Binding-site contacts:
Ligand atom C27 contacts residue LEU50 of chain 1.A at 3.4 Å (hydrophobic).
Ligand atom C3 contacts residue TYR218 of chain 1.A at 3.5 Å (hydrophobic).
Ligand atom O4 contacts residue GLN93 of chain 1.A at 3.4 Å (h-bond).
Ligand atom N4 contacts residue GLY250 of chain 1.A at 3.3 Å (h-bond).
Ligand atom C8 contacts residue ASP52 of chain 1.A at 3.4 Å.
Ligand atom O6 contacts residue THR252 of chain 1.A at 3.3 Å (h-bond).
Ligand atom O3 contacts residue ASP52 of chain 1.A at 2.7 Å (salt-bridge).
Ligand atom C32 contacts residue SER249 of chain 1.A at 3.5 Å.
Ligand atom C34 contacts residue GLY31 of chain 1.A at 3.5 Å.
Ligand atom C15 contacts residue GLN93 of chain 1.A at 3.5 Å.
Ligand atom O6 contacts residue ASN253 of chain 1.A at 3.0 Å (h-bond).
Ligand atom N4 contacts residue THR252 of chain 1.A at 3.4 Å (h-bond).
Ligand atom O4 contacts residue THR252 of chain 1.A at 3.1 Å (h-bond).
Ligand atom C2 contacts residue ASP248 of chain 1.A at 3.5 Å.
Ligand atom O2 contacts residue THR92 of chain 1.A at 3.2 Å.
Ligand atom C10 contacts residue GLY250 of chain 1.A at 3.1 Å.
Ligand atom O3 contacts residue TYR91 of chain 1.A at 3.5 Å.
Ligand atom O5 contacts residue ARG255 of chain 1.A at 3.3 Å.
Ligand atom C25 contacts residue GLN93 of chain 1.A at 3.1 Å.
Ligand atom N2 contacts residue GLY250 of chain 1.A at 3.0 Å (h-bond).
Ligand atom C35 contacts residue THR252 of chain 1.A at 3.2 Å.
Ligand atom C12 contacts residue GLN93 of chain 1.A at 3.4 Å.
Ligand atom C1 contacts residue ASP248 of chain 1.A at 3.3 Å.
Ligand atom C34 contacts residue GLY33 of chain 1.A at 3.5 Å.
Ligand atom C35 contacts residue GLY33 of chain 1.A at 3.3 Å.
Ligand atom C28 contacts residue LEU50 of chain 1.A at 3.2 Å (hydrophobic).
Ligand atom O3 contacts residue GLY54 of chain 1.A at 3.3 Å (h-bond).
Ligand atom C4 contacts residue ASP248 of chain 1.A at 3.3 Å.
Ligand atom N1 contacts residue GLY54 of chain 1.A at 3.1 Å (h-bond).
Ligand atom C18 contacts residue GLN32 of chain 1.A at 3.5 Å.
Ligand atom C35 contacts residue GLY31 of chain 1.A at 3.4 Å.
Ligand atom O5 contacts residue SER345 of chain 1.A at 3.4 Å (h-bond).
Ligand atom C3 contacts residue ILE246 of chain 1.A at 3.4 Å (hydrophobic).
Ligand atom O2 contacts residue GLN93 of chain 1.A at 3.1 Å (h-bond).
Ligand atom O5 contacts residue ASN253 of chain 1.A at 3.4 Å (h-bond).
Ligand atom C25 contacts residue PHE128 of chain 1.A at 3.5 Å (hydrophobic).
Ligand atom N1 contacts residue ASP248 of chain 1.A at 2.7 Å (salt-bridge).
Ligand atom C30 contacts residue THR252 of chain 1.A at 3.3 Å.
Ligand atom C15 contacts residue THR252 of chain 1.A at 3.1 Å.
Ligand atom C24 contacts residue GLN93 of chain 1.A at 3.2 Å.

This small molecule binds to this protein.
Small molecule (SMILES): C[C@@H](NC(=O)c1cc(C(=O)N[C@@H](Cc2ccccc2)[C@H](O)CNC2CC2)cc(N(C)S(C)(=O)=O)c1)c1ccccc1

Sequence of chain 1.A:
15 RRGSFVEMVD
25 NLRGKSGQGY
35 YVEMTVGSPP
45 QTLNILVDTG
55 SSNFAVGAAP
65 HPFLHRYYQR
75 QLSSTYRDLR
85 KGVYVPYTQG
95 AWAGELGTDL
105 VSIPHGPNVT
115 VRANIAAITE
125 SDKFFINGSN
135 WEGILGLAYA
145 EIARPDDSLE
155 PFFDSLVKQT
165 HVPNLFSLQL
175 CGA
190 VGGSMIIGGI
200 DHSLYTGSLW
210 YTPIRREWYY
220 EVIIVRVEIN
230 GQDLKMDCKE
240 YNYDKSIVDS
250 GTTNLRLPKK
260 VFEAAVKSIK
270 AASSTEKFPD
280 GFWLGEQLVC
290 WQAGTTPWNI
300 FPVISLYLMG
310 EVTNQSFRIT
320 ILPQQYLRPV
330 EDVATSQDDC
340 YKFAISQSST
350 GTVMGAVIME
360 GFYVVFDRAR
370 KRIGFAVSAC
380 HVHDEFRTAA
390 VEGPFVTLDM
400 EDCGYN